The protein below binds the small molecule below.
Small molecule (SMILES): COC(=O)C(=O)N[C@@H]1O[C@H](CO)[C@@H](O)[C@H](O)[C@H]1O

Sequence of chain 1.A:
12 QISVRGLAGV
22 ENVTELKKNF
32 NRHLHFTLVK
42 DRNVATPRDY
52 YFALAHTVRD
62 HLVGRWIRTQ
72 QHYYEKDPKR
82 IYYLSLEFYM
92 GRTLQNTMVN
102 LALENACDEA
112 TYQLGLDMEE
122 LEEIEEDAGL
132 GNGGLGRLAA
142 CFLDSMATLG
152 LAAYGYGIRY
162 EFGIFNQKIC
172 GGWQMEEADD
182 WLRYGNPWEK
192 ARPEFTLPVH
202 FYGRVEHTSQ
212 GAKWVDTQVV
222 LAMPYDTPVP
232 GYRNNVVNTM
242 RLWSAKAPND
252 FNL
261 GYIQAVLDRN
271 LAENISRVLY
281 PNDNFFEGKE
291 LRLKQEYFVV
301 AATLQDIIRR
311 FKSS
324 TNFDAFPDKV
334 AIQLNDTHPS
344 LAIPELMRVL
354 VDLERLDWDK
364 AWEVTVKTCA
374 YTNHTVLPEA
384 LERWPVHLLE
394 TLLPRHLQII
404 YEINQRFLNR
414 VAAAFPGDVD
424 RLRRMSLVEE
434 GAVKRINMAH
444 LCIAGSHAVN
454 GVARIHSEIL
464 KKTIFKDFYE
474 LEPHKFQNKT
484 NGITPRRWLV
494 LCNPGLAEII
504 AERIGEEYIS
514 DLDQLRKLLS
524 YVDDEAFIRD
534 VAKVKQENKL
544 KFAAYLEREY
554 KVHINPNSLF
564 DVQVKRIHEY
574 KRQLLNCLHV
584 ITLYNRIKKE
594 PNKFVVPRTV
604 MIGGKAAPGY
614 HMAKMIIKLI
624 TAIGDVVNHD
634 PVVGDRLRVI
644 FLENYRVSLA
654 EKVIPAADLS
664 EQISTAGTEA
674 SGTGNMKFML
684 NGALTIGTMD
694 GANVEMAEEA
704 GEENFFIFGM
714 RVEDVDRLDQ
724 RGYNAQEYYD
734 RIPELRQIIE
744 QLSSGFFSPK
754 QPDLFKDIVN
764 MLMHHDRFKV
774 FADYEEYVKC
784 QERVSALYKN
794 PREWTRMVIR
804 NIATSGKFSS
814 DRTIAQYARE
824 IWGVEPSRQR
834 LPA

Binding-site contacts:
Ligand atom O3 contacts residue SER674 of chain 1.A at 3.0 Å (h-bond).
Ligand atom C3 contacts residue GLY675 of chain 1.A at 3.8 Å.
Ligand atom O6 contacts residue VAL455 of chain 1.A at 3.8 Å.
Ligand atom O6 contacts residue ASN484 of chain 1.A at 2.8 Å (h-bond).
Ligand atom N1 contacts residue HIS377 of chain 1.A at 3.4 Å (h-bond).
Ligand atom C6 contacts residue ASN484 of chain 1.A at 3.3 Å.
Ligand atom O7 contacts residue LEU136 of chain 1.A at 3.4 Å.
Ligand atom C2 contacts residue GLU672 of chain 1.A at 3.9 Å.
Ligand atom C9 contacts residue ASP339 of chain 1.A at 3.9 Å.
Ligand atom O3 contacts residue ALA673 of chain 1.A at 3.4 Å (h-bond).
Ligand atom O4 contacts residue GLY675 of chain 1.A at 2.7 Å (h-bond).
Ligand atom C7 contacts residue LEU136 of chain 1.A at 3.8 Å (hydrophobic).
Ligand atom O9 contacts residue ASN284 of chain 1.A at 3.5 Å (h-bond).
Ligand atom O3 contacts residue GLU672 of chain 1.A at 2.7 Å (salt-bridge).
Ligand atom C1 contacts residue HIS377 of chain 1.A at 3.8 Å.
Ligand atom O6 contacts residue HIS377 of chain 1.A at 2.7 Å (h-bond).
Ligand atom C7 contacts residue ASN284 of chain 1.A at 3.4 Å.
Ligand atom O3 contacts residue GLY675 of chain 1.A at 3.1 Å (h-bond).
Ligand atom N1 contacts residue ASN284 of chain 1.A at 3.5 Å (h-bond).
Ligand atom C3 contacts residue GLU672 of chain 1.A at 3.4 Å.
Ligand atom C9 contacts residue LEU136 of chain 1.A at 3.9 Å (hydrophobic).
Ligand atom C5 contacts residue LEU136 of chain 1.A at 3.8 Å (hydrophobic).
Ligand atom C5 contacts residue GLY135 of chain 1.A at 3.7 Å.
Ligand atom O4 contacts residue ASN484 of chain 1.A at 3.3 Å (h-bond).
Ligand atom C2 contacts residue HIS377 of chain 1.A at 3.4 Å.
Ligand atom C4 contacts residue GLY675 of chain 1.A at 3.8 Å.
Ligand atom O8 contacts residue ASN284 of chain 1.A at 2.9 Å (h-bond).
Ligand atom O6 contacts residue LEU139 of chain 1.A at 3.9 Å.
Ligand atom C6 contacts residue GLY135 of chain 1.A at 3.7 Å.
Ligand atom O2 contacts residue TYR573 of chain 1.A at 3.1 Å (h-bond).
Ligand atom C6 contacts residue HIS377 of chain 1.A at 3.5 Å.
Ligand atom O7 contacts residue ASP283 of chain 1.A at 3.7 Å.
Ligand atom O4 contacts residue SER674 of chain 1.A at 3.4 Å.
Ligand atom O7 contacts residue ASN284 of chain 1.A at 3.7 Å.
Ligand atom O5 contacts residue HIS377 of chain 1.A at 3.7 Å.
Ligand atom C8 contacts residue ASN284 of chain 1.A at 3.5 Å.
Ligand atom O5 contacts residue LEU136 of chain 1.A at 3.6 Å.
Ligand atom O2 contacts residue ASN284 of chain 1.A at 3.1 Å (h-bond).
Ligand atom O9 contacts residue THR378 of chain 1.A at 3.9 Å.
Ligand atom O2 contacts residue GLU672 of chain 1.A at 3.1 Å (salt-bridge).